Binding-site contacts:
Ligand atom F2 contacts residue PHE147 of chain 49.A at 3.8 Å.
Ligand atom F3 contacts residue PHE147 of chain 49.A at 3.5 Å.
Ligand atom F2 contacts residue ALA145 of chain 49.A at 2.8 Å.
Ligand atom C3A contacts residue LEU220 of chain 49.A at 4.0 Å (hydrophobic).
Ligand atom O1A contacts residue ILE121 of chain 49.A at 3.8 Å.
Ligand atom CM6 contacts residue TRP93 of chain 49.A at 3.7 Å (hydrophobic).
Ligand atom F2 contacts residue VAL171 of chain 49.A at 3.9 Å.
Ligand atom CM6 contacts residue ILE119 of chain 49.A at 4.0 Å (hydrophobic).
Ligand atom F3 contacts residue VAL24 of chain 49.C at 3.3 Å.
Ligand atom C3B contacts residue ILE184 of chain 49.A at 3.5 Å (hydrophobic).
Ligand atom C6B contacts residue ILE119 of chain 49.A at 3.8 Å (hydrophobic).
Ligand atom C6B contacts residue ILE95 of chain 49.A at 4.0 Å (hydrophobic).
Ligand atom C2A contacts residue LEU220 of chain 49.A at 3.8 Å (hydrophobic).
Ligand atom CM2 contacts residue PHE147 of chain 49.A at 3.8 Å (hydrophobic).
Ligand atom O1 contacts residue PHE115 of chain 49.A at 3.4 Å.
Ligand atom F1 contacts residue VAL171 of chain 49.A at 3.8 Å.
Ligand atom C1C contacts residue TYR193 of chain 49.A at 3.9 Å (hydrophobic).
Ligand atom N2 contacts residue THR97 of chain 49.A at 3.8 Å.
Ligand atom C5 contacts residue TYR193 of chain 49.A at 4.0 Å (hydrophobic).
Ligand atom N3A contacts residue ILE184 of chain 49.A at 3.9 Å.
Ligand atom F2 contacts residue ALA169 of chain 49.A at 3.6 Å.
Ligand atom C2B contacts residue ILE95 of chain 49.A at 3.8 Å (hydrophobic).
Ligand atom O1B contacts residue ILE119 of chain 49.A at 3.9 Å.
Ligand atom N1A contacts residue LEU220 of chain 49.A at 3.3 Å.
Ligand atom O1A contacts residue LEU220 of chain 49.A at 3.4 Å.
Ligand atom N3A contacts residue PHE147 of chain 49.A at 3.9 Å.
Ligand atom O1 contacts residue THR97 of chain 49.A at 3.8 Å.
Ligand atom CM2 contacts residue ILE184 of chain 49.A at 3.8 Å (hydrophobic).
Ligand atom CM6 contacts residue ILE95 of chain 49.A at 3.9 Å (hydrophobic).
Ligand atom C4 contacts residue TYR193 of chain 49.A at 3.9 Å (hydrophobic).
Ligand atom C4 contacts residue ILE217 of chain 49.A at 4.0 Å (hydrophobic).
Ligand atom C2B contacts residue ILE184 of chain 49.A at 3.8 Å (hydrophobic).
Ligand atom C5B contacts residue ILE119 of chain 49.A at 3.9 Å (hydrophobic).
Ligand atom CM2 contacts residue ILE217 of chain 49.A at 3.4 Å (hydrophobic).
Ligand atom N1A contacts residue ILE119 of chain 49.A at 3.8 Å.
Ligand atom C1B contacts residue ILE95 of chain 49.A at 3.6 Å (hydrophobic).
Ligand atom N2 contacts residue PHE115 of chain 49.A at 3.7 Å.
Ligand atom F1 contacts residue MET182 of chain 49.A at 3.2 Å.
Ligand atom CM2 contacts residue ILE95 of chain 49.A at 4.0 Å (hydrophobic).
Ligand atom F3 contacts residue ALA169 of chain 49.A at 3.7 Å.

A protein and the small-molecule ligand that binds it are described below.
Small molecule (SMILES): Cc1cc(CCCOc2c(C)cc(-c3noc(C(F)(F)F)n3)cc2C)on1

Sequence of chain 49.C:
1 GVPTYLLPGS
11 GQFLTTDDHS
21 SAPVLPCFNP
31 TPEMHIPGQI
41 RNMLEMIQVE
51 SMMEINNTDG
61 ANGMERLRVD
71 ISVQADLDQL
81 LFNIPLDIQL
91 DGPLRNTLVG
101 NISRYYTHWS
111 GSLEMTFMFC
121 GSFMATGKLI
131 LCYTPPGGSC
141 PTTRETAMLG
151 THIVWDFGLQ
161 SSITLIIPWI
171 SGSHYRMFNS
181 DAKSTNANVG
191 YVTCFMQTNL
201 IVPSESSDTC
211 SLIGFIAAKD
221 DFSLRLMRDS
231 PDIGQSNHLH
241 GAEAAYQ

Sequence of chain 49.A:
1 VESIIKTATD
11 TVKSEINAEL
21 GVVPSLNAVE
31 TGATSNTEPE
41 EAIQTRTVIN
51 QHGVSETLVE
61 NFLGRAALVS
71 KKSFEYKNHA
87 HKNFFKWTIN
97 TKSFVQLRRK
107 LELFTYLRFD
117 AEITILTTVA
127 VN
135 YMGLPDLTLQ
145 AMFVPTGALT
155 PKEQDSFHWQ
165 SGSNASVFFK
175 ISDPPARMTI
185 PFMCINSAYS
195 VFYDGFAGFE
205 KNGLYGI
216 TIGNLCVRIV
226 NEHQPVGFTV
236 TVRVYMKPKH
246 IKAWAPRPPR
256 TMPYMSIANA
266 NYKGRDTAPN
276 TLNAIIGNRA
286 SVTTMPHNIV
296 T

Sequence of chain 50.C:
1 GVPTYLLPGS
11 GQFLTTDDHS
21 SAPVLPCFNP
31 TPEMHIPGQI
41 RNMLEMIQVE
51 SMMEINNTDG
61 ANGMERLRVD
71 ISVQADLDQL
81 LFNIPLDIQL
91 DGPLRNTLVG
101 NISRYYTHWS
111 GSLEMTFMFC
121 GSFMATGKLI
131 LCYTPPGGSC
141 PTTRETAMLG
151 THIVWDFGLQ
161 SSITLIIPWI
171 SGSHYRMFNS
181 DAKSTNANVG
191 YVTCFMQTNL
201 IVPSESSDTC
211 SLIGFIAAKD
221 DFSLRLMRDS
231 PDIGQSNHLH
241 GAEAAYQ